Binding-site contacts:
Ligand atom OE1 contacts residue GLU193 of chain 1.B at 3.7 Å.
Ligand atom OXT contacts residue PRO89 of chain 1.B at 3.7 Å.
Ligand atom OE2 contacts residue THR143 of chain 1.B at 3.0 Å (h-bond).
Ligand atom OE2 contacts residue SER142 of chain 1.B at 3.3 Å (h-bond).
Ligand atom CB contacts residue TYR61 of chain 1.B at 3.5 Å (hydrophobic).
Ligand atom OE1 contacts residue LEU192 of chain 1.B at 4.2 Å.
Ligand atom N contacts residue TYR61 of chain 1.B at 4.0 Å.
Ligand atom OE2 contacts residue GLY141 of chain 1.B at 3.7 Å.
Ligand atom CA contacts residue SER142 of chain 1.B at 3.2 Å.
Ligand atom C contacts residue ARG96 of chain 1.B at 3.4 Å.
Ligand atom CD contacts residue GLU193 of chain 1.B at 3.9 Å.
Ligand atom OXT contacts residue TYR61 of chain 1.B at 3.5 Å.
Ligand atom OE2 contacts residue LEU138 of chain 1.B at 4.1 Å.
Ligand atom O contacts residue SER142 of chain 1.B at 2.8 Å (h-bond).
Ligand atom OXT contacts residue LEU90 of chain 1.B at 3.5 Å.
Ligand atom C contacts residue THR91 of chain 1.B at 3.7 Å.
Ligand atom N contacts residue THR91 of chain 1.B at 2.8 Å (h-bond).
Ligand atom CD contacts residue LEU138 of chain 1.B at 4.0 Å (hydrophobic).
Ligand atom CA contacts residue GLU193 of chain 1.B at 3.3 Å.
Ligand atom N contacts residue PRO89 of chain 1.B at 2.8 Å (h-bond).
Ligand atom O contacts residue TYR61 of chain 1.B at 3.3 Å.
Ligand atom OE1 contacts residue THR143 of chain 1.B at 2.7 Å (h-bond).
Ligand atom CB contacts residue LEU138 of chain 1.B at 4.0 Å (hydrophobic).
Ligand atom CA contacts residue TYR61 of chain 1.B at 4.0 Å (hydrophobic).
Ligand atom C contacts residue SER142 of chain 1.B at 3.4 Å.
Ligand atom N contacts residue SER142 of chain 1.B at 4.0 Å.
Ligand atom N contacts residue TYR220 of chain 1.B at 3.6 Å.
Ligand atom CD contacts residue THR143 of chain 1.B at 3.2 Å.
Ligand atom O contacts residue ARG96 of chain 1.B at 2.8 Å (salt-bridge).
Ligand atom OXT contacts residue ARG96 of chain 1.B at 2.8 Å (salt-bridge).
Ligand atom C contacts residue TYR61 of chain 1.B at 3.6 Å (hydrophobic).
Ligand atom CG contacts residue LEU138 of chain 1.B at 3.7 Å (hydrophobic).
Ligand atom OXT contacts residue SER142 of chain 1.B at 4.0 Å.
Ligand atom O contacts residue GLY141 of chain 1.B at 3.2 Å.
Ligand atom CG contacts residue GLU193 of chain 1.B at 3.5 Å.
Ligand atom OXT contacts residue THR91 of chain 1.B at 2.8 Å (h-bond).
Ligand atom CB contacts residue GLU193 of chain 1.B at 4.0 Å.
Ligand atom CA contacts residue THR91 of chain 1.B at 3.4 Å.
Ligand atom CA contacts residue PRO89 of chain 1.B at 4.0 Å (hydrophobic).
Ligand atom N contacts residue GLU193 of chain 1.B at 2.8 Å (salt-bridge).

The protein below binds the small molecule below.
Small molecule (SMILES): N[C@@H](CCC(=O)O)C(=O)O

Sequence of chain 1.B:
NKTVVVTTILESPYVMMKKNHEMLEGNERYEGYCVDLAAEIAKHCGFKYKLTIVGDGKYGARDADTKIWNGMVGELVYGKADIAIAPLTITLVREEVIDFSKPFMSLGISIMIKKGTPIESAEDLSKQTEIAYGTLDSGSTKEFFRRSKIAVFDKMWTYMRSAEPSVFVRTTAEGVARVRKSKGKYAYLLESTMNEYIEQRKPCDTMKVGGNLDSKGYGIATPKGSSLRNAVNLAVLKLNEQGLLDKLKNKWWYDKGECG